Sequence of chain 7.F:
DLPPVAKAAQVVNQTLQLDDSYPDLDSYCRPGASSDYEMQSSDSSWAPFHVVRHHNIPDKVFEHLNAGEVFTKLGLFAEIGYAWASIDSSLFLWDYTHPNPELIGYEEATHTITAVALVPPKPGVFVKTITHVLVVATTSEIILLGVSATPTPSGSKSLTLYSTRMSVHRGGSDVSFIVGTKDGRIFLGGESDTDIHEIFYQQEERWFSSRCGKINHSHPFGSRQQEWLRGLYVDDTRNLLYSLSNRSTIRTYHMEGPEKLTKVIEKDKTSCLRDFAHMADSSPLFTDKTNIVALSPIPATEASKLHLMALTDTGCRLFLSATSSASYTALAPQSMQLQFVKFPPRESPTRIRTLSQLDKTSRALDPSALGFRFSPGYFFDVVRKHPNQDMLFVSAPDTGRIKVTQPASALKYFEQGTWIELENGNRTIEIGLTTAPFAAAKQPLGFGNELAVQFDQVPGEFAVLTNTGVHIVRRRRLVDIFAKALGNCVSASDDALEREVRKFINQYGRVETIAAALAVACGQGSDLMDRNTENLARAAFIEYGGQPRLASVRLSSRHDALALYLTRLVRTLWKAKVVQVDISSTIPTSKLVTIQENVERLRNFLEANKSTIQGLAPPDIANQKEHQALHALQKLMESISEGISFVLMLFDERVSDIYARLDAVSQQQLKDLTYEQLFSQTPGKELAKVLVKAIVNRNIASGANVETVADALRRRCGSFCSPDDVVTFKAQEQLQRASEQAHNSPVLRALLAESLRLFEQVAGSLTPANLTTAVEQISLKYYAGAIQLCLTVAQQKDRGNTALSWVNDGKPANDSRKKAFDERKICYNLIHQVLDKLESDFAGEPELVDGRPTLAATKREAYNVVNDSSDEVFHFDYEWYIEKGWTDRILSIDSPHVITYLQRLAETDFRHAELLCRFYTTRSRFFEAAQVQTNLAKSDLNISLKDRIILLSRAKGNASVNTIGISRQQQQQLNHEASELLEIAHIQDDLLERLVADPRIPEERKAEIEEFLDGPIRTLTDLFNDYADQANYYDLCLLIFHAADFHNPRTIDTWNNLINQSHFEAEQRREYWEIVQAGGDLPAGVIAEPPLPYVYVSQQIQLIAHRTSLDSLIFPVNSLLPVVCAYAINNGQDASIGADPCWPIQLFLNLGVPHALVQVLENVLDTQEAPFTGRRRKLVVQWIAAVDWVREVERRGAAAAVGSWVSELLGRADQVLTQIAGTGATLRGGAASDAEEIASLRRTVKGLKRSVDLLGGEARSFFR

The protein below binds the small molecule below.
Small molecule (SMILES): CC[C@H](C)[C@H](NC(=O)[C@@H](NC(=O)[C@H](CC(C)C)NC(=O)[C@H](CCCCN)NC(=O)[C@H](CCCCN)NC(=O)[C@@H](N)Cc1cnc[nH]1)C(C)C)C(=O)N[C@@H](CC(N)=O)C(=O)N[C@@H](CCCCN)C(=O)N[C@@H](CC(=O)O)C(=O)N[C@@H](CCSC)C(=O)N[C@@H](CCCN=C(N)N)C(=O)N[C@H](C(=O)N[C@@H](CC(=O)O)C(=O)N[C@@H](CC(C)C)C(=O)N[C@@H](Cc1ccccc1)C(=O)N[C@@H](CO)C(=O)N1CCC[C@H]1C(=O)N1CCC[C@H]1C(=O)N[C@H](C=O)CC(N)=O)[C@@H](C)O

Binding-site contacts:
Ligand atom N contacts residue LEU93 of chain 7.F at 0.9 Å.
Ligand atom CD1 contacts residue SER89 of chain 7.F at 1.0 Å.
Ligand atom O contacts residue LEU91 of chain 7.F at 1.2 Å.
Ligand atom CA contacts residue LEU93 of chain 7.F at 1.2 Å (hydrophobic).
Ligand atom OG contacts residue ALA115 of chain 7.F at 1.3 Å (h-bond).
Ligand atom O contacts residue ILE113 of chain 7.F at 0.7 Å.
Ligand atom CZ contacts residue ILE104 of chain 7.F at 1.3 Å (hydrophobic).
Ligand atom NH2 contacts residue ALA3 of chain 7.L at 1.1 Å.
Ligand atom N contacts residue THR160 of chain 7.F at 1.0 Å (h-bond).
Ligand atom CD contacts residue THR114 of chain 7.F at 1.3 Å.
Ligand atom N contacts residue LEU159 of chain 7.F at 1.2 Å.
Ligand atom C contacts residue ILE113 of chain 7.F at 1.2 Å (hydrophobic).
Ligand atom CB contacts residue LEU91 of chain 7.F at 0.8 Å (hydrophobic).
Ligand atom CA contacts residue ILE113 of chain 7.F at 0.8 Å (hydrophobic).
Ligand atom C contacts residue LEU159 of chain 7.F at 0.8 Å (hydrophobic).
Ligand atom ND2 contacts residue LEU159 of chain 7.F at 1.3 Å (h-bond).
Ligand atom N contacts residue LEU91 of chain 7.F at 0.7 Å.
Ligand atom O contacts residue LEU159 of chain 7.F at 0.9 Å.
Ligand atom CD contacts residue LYS73 of chain 7.F at 1.2 Å.
Ligand atom CA contacts residue LEU91 of chain 7.F at 1.1 Å (hydrophobic).
Ligand atom NE2 contacts residue PRO99 of chain 7.F at 0.6 Å.
Ligand atom CA contacts residue ILE113 of chain 7.F at 0.7 Å (hydrophobic).
Ligand atom CA contacts residue LEU91 of chain 7.F at 0.8 Å (hydrophobic).
Ligand atom NE contacts residue ILE104 of chain 7.F at 0.7 Å.
Ligand atom CG contacts residue THR1061 of chain 7.D at 1.1 Å.
Ligand atom CE2 contacts residue TYR106 of chain 7.F at 1.3 Å (hydrophobic).
Ligand atom CD contacts residue ILE104 of chain 7.F at 1.2 Å (hydrophobic).
Ligand atom CE1 contacts residue PRO99 of chain 7.F at 1.1 Å (hydrophobic).
Ligand atom CB contacts residue THR1061 of chain 7.D at 1.0 Å.
Ligand atom CB contacts residue TRP84 of chain 7.F at 1.4 Å (hydrophobic).
Ligand atom C contacts residue LEU91 of chain 7.F at 1.0 Å (hydrophobic).
Ligand atom C contacts residue LEU93 of chain 7.F at 0.8 Å (hydrophobic).
Ligand atom C contacts residue LEU159 of chain 7.F at 0.7 Å (hydrophobic).
Ligand atom CB contacts residue SER148 of chain 7.F at 1.3 Å.
Ligand atom OG1 contacts residue TRP84 of chain 7.F at 1.3 Å.
Ligand atom OD1 contacts residue LEU159 of chain 7.F at 1.0 Å (h-bond).
Ligand atom N contacts residue LEU159 of chain 7.F at 1.4 Å (h-bond).
Ligand atom CG contacts residue LEU159 of chain 7.F at 0.6 Å (hydrophobic).
Ligand atom N contacts residue ILE113 of chain 7.F at 1.2 Å.
Ligand atom CB contacts residue ILE113 of chain 7.F at 1.3 Å (hydrophobic).

Sequence of chain 7.L:
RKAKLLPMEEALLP

Sequence of chain 7.D:
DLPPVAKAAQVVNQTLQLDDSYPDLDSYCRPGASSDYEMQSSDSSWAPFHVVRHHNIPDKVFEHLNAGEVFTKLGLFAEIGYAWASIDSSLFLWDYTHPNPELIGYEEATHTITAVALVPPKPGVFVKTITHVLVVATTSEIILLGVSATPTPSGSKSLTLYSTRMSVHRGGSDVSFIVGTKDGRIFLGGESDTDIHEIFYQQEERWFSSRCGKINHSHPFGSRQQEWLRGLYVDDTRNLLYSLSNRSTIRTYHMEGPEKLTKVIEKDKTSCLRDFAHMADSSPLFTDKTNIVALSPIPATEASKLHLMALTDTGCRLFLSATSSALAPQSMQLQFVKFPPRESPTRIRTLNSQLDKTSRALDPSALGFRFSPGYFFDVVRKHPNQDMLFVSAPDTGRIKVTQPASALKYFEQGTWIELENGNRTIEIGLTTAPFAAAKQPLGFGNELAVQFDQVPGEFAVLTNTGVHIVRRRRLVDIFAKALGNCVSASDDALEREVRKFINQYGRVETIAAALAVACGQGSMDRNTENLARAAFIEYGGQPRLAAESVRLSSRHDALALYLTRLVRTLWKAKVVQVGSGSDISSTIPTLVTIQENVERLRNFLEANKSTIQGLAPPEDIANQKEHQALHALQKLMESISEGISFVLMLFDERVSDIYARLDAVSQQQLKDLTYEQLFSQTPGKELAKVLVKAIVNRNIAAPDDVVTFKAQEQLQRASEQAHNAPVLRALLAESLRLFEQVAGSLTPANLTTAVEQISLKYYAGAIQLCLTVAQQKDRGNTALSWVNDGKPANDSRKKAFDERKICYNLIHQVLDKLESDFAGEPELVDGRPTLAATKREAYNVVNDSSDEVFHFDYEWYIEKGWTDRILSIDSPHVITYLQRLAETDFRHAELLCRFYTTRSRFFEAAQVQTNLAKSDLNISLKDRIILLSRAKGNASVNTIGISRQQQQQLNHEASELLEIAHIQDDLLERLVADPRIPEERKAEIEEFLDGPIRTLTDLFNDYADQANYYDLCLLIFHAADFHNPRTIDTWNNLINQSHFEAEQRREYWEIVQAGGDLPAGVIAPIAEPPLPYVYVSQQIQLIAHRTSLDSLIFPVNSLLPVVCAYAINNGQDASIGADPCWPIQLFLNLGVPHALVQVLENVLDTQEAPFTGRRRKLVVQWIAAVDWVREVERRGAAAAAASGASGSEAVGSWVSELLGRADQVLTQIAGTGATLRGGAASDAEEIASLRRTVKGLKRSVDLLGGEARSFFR